Sequence of chain 40.A:
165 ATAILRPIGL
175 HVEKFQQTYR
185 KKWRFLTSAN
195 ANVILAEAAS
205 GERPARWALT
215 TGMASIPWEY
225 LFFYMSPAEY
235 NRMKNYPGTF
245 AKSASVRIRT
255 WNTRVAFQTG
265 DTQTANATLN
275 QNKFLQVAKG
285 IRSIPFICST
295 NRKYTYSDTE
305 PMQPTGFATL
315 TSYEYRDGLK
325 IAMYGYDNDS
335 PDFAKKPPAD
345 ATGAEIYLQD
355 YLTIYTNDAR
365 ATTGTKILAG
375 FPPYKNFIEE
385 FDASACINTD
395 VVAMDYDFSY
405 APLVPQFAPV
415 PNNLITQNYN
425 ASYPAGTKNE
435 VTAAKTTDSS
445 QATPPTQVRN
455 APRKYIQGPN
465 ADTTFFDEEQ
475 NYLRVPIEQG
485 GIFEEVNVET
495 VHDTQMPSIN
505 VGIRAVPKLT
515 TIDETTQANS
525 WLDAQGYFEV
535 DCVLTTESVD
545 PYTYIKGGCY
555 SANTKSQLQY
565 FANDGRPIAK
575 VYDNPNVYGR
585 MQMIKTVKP

Binding-site contacts:
Ligand atom N4 contacts residue ASN491 of chain 40.A at 2.7 Å (h-bond).
Ligand atom OP1 contacts residue PRO289 of chain 38.A at 3.2 Å.
Ligand atom N1 contacts residue PRO545 of chain 40.A at 3.2 Å.
Ligand atom OP1 contacts residue PRO501 of chain 38.A at 3.1 Å.
Ligand atom C2 contacts residue ASP399 of chain 38.A at 3.1 Å.
Ligand atom O3' contacts residue PRO289 of chain 38.A at 3.1 Å.
Ligand atom OP2 contacts residue SER287 of chain 38.A at 2.9 Å.
Ligand atom N3 contacts residue ARG170 of chain 40.A at 2.0 Å (salt-bridge).
Ligand atom C2 contacts residue ASP401 of chain 38.A at 3.1 Å.
Ligand atom O3' contacts residue VAL492 of chain 40.A at 3.2 Å.
Ligand atom N2 contacts residue ASP401 of chain 38.A at 2.8 Å (salt-bridge).
Ligand atom C6 contacts residue ASN491 of chain 40.A at 3.1 Å.
Ligand atom O2 contacts residue THR558 of chain 40.A at 2.7 Å (h-bond).
Ligand atom O4' contacts residue GLN499 of chain 38.A at 3.0 Å (h-bond).
Ligand atom O2 contacts residue DG2 of chain 38.B at 2.8 Å (h-bond).
Ligand atom O6 contacts residue ASP401 of chain 38.A at 2.7 Å (salt-bridge).
Ligand atom OP1 contacts residue GLY284 of chain 38.A at 3.0 Å.
Ligand atom O2 contacts residue PRO171 of chain 40.A at 3.0 Å (h-bond).
Ligand atom N6 contacts residue SER555 of chain 40.A at 3.1 Å.
Ligand atom C4 contacts residue ASN491 of chain 40.A at 2.5 Å.
Ligand atom N7 contacts residue GLN499 of chain 38.A at 2.8 Å (h-bond).
Ligand atom OP2 contacts residue ASN491 of chain 40.A at 2.9 Å.
Ligand atom N3 contacts residue DG2 of chain 38.B at 2.9 Å (h-bond).
Ligand atom C5 contacts residue ASN491 of chain 40.A at 2.3 Å.
Ligand atom C2 contacts residue MET398 of chain 38.A at 2.7 Å (hydrophobic).
Ligand atom N6 contacts residue GLN410 of chain 40.A at 2.7 Å (h-bond).
Ligand atom O2 contacts residue LYS559 of chain 40.A at 2.8 Å (salt-bridge).
Ligand atom C5 contacts residue ARG170 of chain 40.A at 2.4 Å.
Ligand atom C5 contacts residue ASP497 of chain 38.A at 3.1 Å.
Ligand atom N4 contacts residue ARG170 of chain 40.A at 0.6 Å (salt-bridge).
Ligand atom C4 contacts residue ARG170 of chain 40.A at 1.2 Å.
Ligand atom O3' contacts residue LYS178 of chain 40.A at 2.9 Å.
Ligand atom OP2 contacts residue VAL492 of chain 40.A at 2.5 Å (h-bond).
Ligand atom N1 contacts residue ASP401 of chain 38.A at 2.6 Å (salt-bridge).
Ligand atom N7 contacts residue THR498 of chain 38.A at 3.1 Å.
Ligand atom O4' contacts residue THR558 of chain 40.A at 3.1 Å.
Ligand atom N1 contacts residue MET398 of chain 38.A at 3.0 Å.
Ligand atom N2 contacts residue SER403 of chain 38.A at 3.0 Å (h-bond).
Ligand atom C4 contacts residue ASP497 of chain 38.A at 3.1 Å.
Ligand atom N4 contacts residue DG2 of chain 38.B at 2.9 Å (h-bond).

Sequence of chain 38.A:
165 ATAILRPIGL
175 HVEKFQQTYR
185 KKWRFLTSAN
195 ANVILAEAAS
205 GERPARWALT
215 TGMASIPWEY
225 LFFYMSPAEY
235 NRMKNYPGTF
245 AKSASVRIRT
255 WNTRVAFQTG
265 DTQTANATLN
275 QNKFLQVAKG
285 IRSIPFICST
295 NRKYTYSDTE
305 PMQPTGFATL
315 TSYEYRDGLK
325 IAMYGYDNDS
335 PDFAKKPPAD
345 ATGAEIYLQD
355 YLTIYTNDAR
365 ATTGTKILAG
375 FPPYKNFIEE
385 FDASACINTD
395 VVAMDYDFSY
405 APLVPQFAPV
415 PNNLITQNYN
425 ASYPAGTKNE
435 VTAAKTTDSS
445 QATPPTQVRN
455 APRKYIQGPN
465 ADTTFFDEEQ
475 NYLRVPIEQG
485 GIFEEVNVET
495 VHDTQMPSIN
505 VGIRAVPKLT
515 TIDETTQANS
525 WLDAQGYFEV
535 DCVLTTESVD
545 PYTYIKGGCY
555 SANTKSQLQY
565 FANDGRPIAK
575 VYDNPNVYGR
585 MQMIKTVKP

This protein binds this small molecule.
Small molecule (SMILES): N=c1ccn([C@H]2C[C@H](O[P](=O)(O)OC[C@H]3O[C@@H](n4cnc5c(N)ncnc54)C[C@@H]3O[P](=O)(O)OC[C@H]3O[C@@H](n4cnc5c(N)ncnc54)C[C@@H]3O)[C@@H](CO[P](=O)(O)O[C@H]3C[C@H](n4ccc(=N)[nH]c4=O)O[C@@H]3CO[P](=O)(O)O[C@H]3C[C@H](n4cnc5c(=O)nc(N)[nH]c54)O[C@@H]3CO[P](=O)(O)O[C@H]3C[C@H](n4cnc5c(=O)nc(N)[nH]c54)O[C@@H]3CO[P](=O)(O)O[C@H]3C[C@H](n4cnc5c(N)ncnc54)O[C@@H]3CO[P](=O)(O)O[C@H]3C[C@H](n4ccc(N)nc4=O)O[C@@H]3COP(=O)=O)O2)c(=O)[nH]1